Sequence of chain 1.K:
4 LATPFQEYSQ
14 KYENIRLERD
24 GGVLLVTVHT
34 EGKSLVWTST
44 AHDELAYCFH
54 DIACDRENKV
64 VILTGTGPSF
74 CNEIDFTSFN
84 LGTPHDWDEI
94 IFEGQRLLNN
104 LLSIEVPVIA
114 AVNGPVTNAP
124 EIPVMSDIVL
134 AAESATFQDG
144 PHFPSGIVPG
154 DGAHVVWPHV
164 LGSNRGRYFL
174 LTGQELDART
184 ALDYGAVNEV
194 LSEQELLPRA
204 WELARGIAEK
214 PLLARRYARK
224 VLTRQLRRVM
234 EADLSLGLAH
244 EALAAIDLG

Binding-site contacts:
Ligand atom C6 contacts residue PRO144 of chain 1.K at 4.1 Å (hydrophobic).
Ligand atom C6 contacts residue PHE82 of chain 1.K at 4.2 Å (hydrophobic).
Ligand atom C6 contacts residue TRP40 of chain 1.K at 3.6 Å (hydrophobic).
Ligand atom C5 contacts residue ILE93 of chain 1.K at 3.7 Å (hydrophobic).
Ligand atom O3 contacts residue GLU244 of chain 1.K at 4.5 Å.
Ligand atom C7 contacts residue LEU84 of chain 1.K at 4.0 Å (hydrophobic).
Ligand atom C5 contacts residue PHE82 of chain 1.K at 3.8 Å (hydrophobic).
Ligand atom O2 contacts residue ASP154 of chain 1.K at 3.2 Å (salt-bridge).
Ligand atom C9 contacts residue ILE93 of chain 1.K at 3.6 Å (hydrophobic).
Ligand atom C4 contacts residue TRP40 of chain 1.K at 3.9 Å (hydrophobic).
Ligand atom C1 contacts residue ILE93 of chain 1.K at 3.7 Å (hydrophobic).
Ligand atom C8 contacts residue GLU244 of chain 1.K at 3.7 Å.
Ligand atom C1 contacts residue TRP90 of chain 1.K at 4.3 Å (hydrophobic).
Ligand atom C8 contacts residue TRP90 of chain 1.K at 4.3 Å (hydrophobic).
Ligand atom C4 contacts residue HIS45 of chain 1.K at 3.8 Å.
Ligand atom O2 contacts residue HIS145 of chain 1.K at 2.7 Å.
Ligand atom C7 contacts residue PHE82 of chain 1.K at 3.4 Å (hydrophobic).
Ligand atom C9 contacts residue TRP90 of chain 1.K at 3.8 Å (hydrophobic).
Ligand atom C6 contacts residue ILE77 of chain 1.K at 3.5 Å (hydrophobic).
Ligand atom O2 contacts residue GLU244 of chain 1.K at 2.5 Å (salt-bridge).
Ligand atom O1 contacts residue TRP40 of chain 1.K at 2.7 Å (h-bond).
Ligand atom C8 contacts residue ILE150 of chain 1.K at 4.4 Å (hydrophobic).
Ligand atom C10 contacts residue ASP154 of chain 1.K at 3.3 Å.
Ligand atom C10 contacts residue GLU244 of chain 1.K at 3.3 Å.
Ligand atom C10 contacts residue HIS145 of chain 1.K at 3.8 Å.
Ligand atom O3 contacts residue ASP154 of chain 1.K at 2.7 Å (salt-bridge).
Ligand atom C4 contacts residue PHE82 of chain 1.K at 4.2 Å (hydrophobic).
Ligand atom O3 contacts residue HIS145 of chain 1.K at 4.2 Å.
Ligand atom O1 contacts residue PHE82 of chain 1.K at 3.4 Å.
Ligand atom O1 contacts residue HIS45 of chain 1.K at 3.1 Å.
Ligand atom C3 contacts residue TRP40 of chain 1.K at 4.3 Å (hydrophobic).
Ligand atom C5 contacts residue HIS45 of chain 1.K at 3.7 Å.
Ligand atom C9 contacts residue GLU244 of chain 1.K at 3.4 Å.

The small molecule below binds the protein below.
Small molecule (SMILES): C[C@@H]1C(=O)C[C@@H](CC(O)O)C1(C)C